The small molecule below binds the protein below.
Small molecule (SMILES): O=[N+]([O-])/N=C1\NCCN1Cc1ccc(Cl)nc1

Sequence of chain 1.D:
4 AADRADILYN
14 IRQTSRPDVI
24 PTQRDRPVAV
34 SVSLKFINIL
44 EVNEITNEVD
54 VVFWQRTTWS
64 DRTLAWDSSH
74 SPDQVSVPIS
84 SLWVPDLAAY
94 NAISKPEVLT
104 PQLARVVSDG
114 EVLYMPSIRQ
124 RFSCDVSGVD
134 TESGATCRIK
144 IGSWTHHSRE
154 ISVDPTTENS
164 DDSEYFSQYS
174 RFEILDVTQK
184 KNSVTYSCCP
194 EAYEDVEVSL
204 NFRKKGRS

Binding-site contacts:
Ligand atom C13 contacts residue TYR189 of chain 1.C at 3.5 Å (hydrophobic).
Ligand atom N2 contacts residue TRP147 of chain 1.C at 3.9 Å.
Ligand atom C8 contacts residue TYR189 of chain 1.C at 3.8 Å (hydrophobic).
Ligand atom CL7 contacts residue LEU106 of chain 1.D at 4.0 Å.
Ligand atom N2 contacts residue MET118 of chain 1.D at 3.9 Å.
Ligand atom O16 contacts residue CYS192 of chain 1.C at 4.1 Å.
Ligand atom N11 contacts residue MET118 of chain 1.D at 3.5 Å (h-bond).
Ligand atom O17 contacts residue TYR189 of chain 1.C at 3.8 Å.
Ligand atom CL7 contacts residue ARG108 of chain 1.D at 3.6 Å.
Ligand atom CL7 contacts residue MET118 of chain 1.D at 3.6 Å.
Ligand atom C10 contacts residue TYR189 of chain 1.C at 3.5 Å (hydrophobic).
Ligand atom CL7 contacts residue LEU116 of chain 1.D at 2.9 Å.
Ligand atom C6 contacts residue LEU116 of chain 1.D at 3.6 Å (hydrophobic).
Ligand atom O16 contacts residue CYS191 of chain 1.C at 3.1 Å (h-bond).
Ligand atom C12 contacts residue TRP147 of chain 1.C at 3.4 Å (hydrophobic).
Ligand atom N15 contacts residue MET118 of chain 1.D at 3.7 Å.
Ligand atom C12 contacts residue TRP57 of chain 1.D at 3.6 Å (hydrophobic).
Ligand atom N14 contacts residue TYR189 of chain 1.C at 3.5 Å.
Ligand atom C8 contacts residue TYR196 of chain 1.C at 3.9 Å (hydrophobic).
Ligand atom CL7 contacts residue TYR117 of chain 1.D at 3.5 Å.
Ligand atom C1 contacts residue MET118 of chain 1.D at 4.1 Å (hydrophobic).
Ligand atom C12 contacts residue TYR189 of chain 1.C at 3.8 Å (hydrophobic).
Ligand atom CL7 contacts residue ALA107 of chain 1.D at 4.0 Å.
Ligand atom N11 contacts residue TYR189 of chain 1.C at 3.7 Å.
Ligand atom C3 contacts residue THR148 of chain 1.C at 4.0 Å.
Ligand atom N9 contacts residue TRP147 of chain 1.C at 4.0 Å.
Ligand atom O17 contacts residue MET118 of chain 1.D at 3.8 Å.
Ligand atom C3 contacts residue TRP147 of chain 1.C at 3.2 Å (hydrophobic).
Ligand atom O16 contacts residue TYR189 of chain 1.C at 3.9 Å.
Ligand atom C4 contacts residue TRP147 of chain 1.C at 3.4 Å (hydrophobic).
Ligand atom C10 contacts residue MET118 of chain 1.D at 3.6 Å (hydrophobic).
Ligand atom N2 contacts residue THR148 of chain 1.C at 3.6 Å.
Ligand atom C13 contacts residue TRP147 of chain 1.C at 3.5 Å (hydrophobic).
Ligand atom N15 contacts residue TYR189 of chain 1.C at 3.7 Å.
Ligand atom C8 contacts residue TRP147 of chain 1.C at 3.2 Å (hydrophobic).
Ligand atom N9 contacts residue TYR189 of chain 1.C at 3.5 Å.
Ligand atom O16 contacts residue MET118 of chain 1.D at 4.0 Å.
Ligand atom C5 contacts residue TYR196 of chain 1.C at 3.9 Å (hydrophobic).
Ligand atom N14 contacts residue MET118 of chain 1.D at 3.7 Å.
Ligand atom N11 contacts residue TRP57 of chain 1.D at 3.4 Å.

Sequence of chain 1.C:
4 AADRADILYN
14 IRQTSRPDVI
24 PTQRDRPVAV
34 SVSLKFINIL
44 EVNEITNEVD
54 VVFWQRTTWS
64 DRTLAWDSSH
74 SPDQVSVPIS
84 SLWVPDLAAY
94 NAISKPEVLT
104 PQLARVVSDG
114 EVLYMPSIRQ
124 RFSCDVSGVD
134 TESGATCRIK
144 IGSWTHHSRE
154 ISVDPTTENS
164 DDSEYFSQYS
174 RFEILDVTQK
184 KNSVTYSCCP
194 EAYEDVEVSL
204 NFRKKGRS